A small-molecule ligand and the protein it binds are described below.
Small molecule (SMILES): O=C(O)c1ccc(O)c(F)c1

Sequence of chain 2.H:
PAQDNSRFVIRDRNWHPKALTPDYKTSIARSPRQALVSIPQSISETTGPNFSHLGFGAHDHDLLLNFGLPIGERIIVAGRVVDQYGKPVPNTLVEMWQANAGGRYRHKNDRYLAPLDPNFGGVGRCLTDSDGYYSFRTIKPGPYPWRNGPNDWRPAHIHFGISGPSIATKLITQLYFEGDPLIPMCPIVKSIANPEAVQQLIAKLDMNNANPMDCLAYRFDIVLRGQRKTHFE

Sequence of chain 2.G:
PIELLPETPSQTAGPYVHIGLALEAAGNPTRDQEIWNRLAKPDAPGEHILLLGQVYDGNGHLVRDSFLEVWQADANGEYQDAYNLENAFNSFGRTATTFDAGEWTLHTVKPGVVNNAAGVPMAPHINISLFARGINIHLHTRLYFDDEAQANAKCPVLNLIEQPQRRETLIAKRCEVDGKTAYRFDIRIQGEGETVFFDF

Binding-site contacts:
Ligand atom F3 contacts residue ARG157 of chain 2.H at 3.1 Å.
Ligand atom C2 contacts residue TYR24 of chain 2.H at 3.7 Å (hydrophobic).
Ligand atom O4 contacts residue ARG157 of chain 2.H at 2.8 Å (salt-bridge).
Ligand atom C7 contacts residue TRP149 of chain 2.H at 3.6 Å (hydrophobic).
Ligand atom C2 contacts residue ILE191 of chain 2.H at 3.3 Å (hydrophobic).
Ligand atom O4 contacts residue HIS162 of chain 2.H at 3.4 Å (h-bond).
Ligand atom C2 contacts residue GLY14 of chain 2.G at 3.7 Å.
Ligand atom C6 contacts residue PRO15 of chain 2.G at 3.4 Å (hydrophobic).
Ligand atom F3 contacts residue HIS162 of chain 2.H at 3.6 Å.
Ligand atom C7 contacts residue PRO15 of chain 2.G at 3.7 Å (hydrophobic).
Ligand atom C4 contacts residue TYR147 of chain 2.H at 2.9 Å (hydrophobic).
Ligand atom C4 contacts residue FE1 of chain 2.Y at 3.1 Å.
Ligand atom C6 contacts residue TRP149 of chain 2.H at 4.1 Å (hydrophobic).
Ligand atom O4 contacts residue HIS160 of chain 2.H at 2.9 Å (h-bond).
Ligand atom C3 contacts residue GLY14 of chain 2.G at 3.8 Å.
Ligand atom C1 contacts residue TRP149 of chain 2.H at 3.9 Å (hydrophobic).
Ligand atom C5 contacts residue FE1 of chain 2.Y at 3.8 Å.
Ligand atom C5 contacts residue TYR147 of chain 2.H at 3.0 Å (hydrophobic).
Ligand atom O1 contacts residue ARG133 of chain 2.G at 4.0 Å.
Ligand atom C1 contacts residue ILE191 of chain 2.H at 4.0 Å (hydrophobic).
Ligand atom O4 contacts residue TYR108 of chain 2.H at 3.5 Å (h-bond).
Ligand atom C4 contacts residue PRO15 of chain 2.G at 4.1 Å (hydrophobic).
Ligand atom C3 contacts residue ILE191 of chain 2.H at 3.6 Å (hydrophobic).
Ligand atom F3 contacts residue ILE191 of chain 2.H at 3.7 Å.
Ligand atom C5 contacts residue PRO15 of chain 2.G at 3.8 Å (hydrophobic).
Ligand atom C1 contacts residue PRO15 of chain 2.G at 3.3 Å (hydrophobic).
Ligand atom C3 contacts residue PRO15 of chain 2.G at 4.0 Å (hydrophobic).
Ligand atom O2 contacts residue TRP149 of chain 2.H at 3.3 Å.
Ligand atom O2 contacts residue PRO15 of chain 2.G at 4.1 Å.
Ligand atom F3 contacts residue THR12 of chain 2.G at 3.6 Å.
Ligand atom O1 contacts residue TYR24 of chain 2.H at 2.5 Å (h-bond).
Ligand atom F3 contacts residue GLY14 of chain 2.G at 3.8 Å.
Ligand atom C4 contacts residue ARG157 of chain 2.H at 3.3 Å.
Ligand atom C2 contacts residue PRO15 of chain 2.G at 3.6 Å (hydrophobic).
Ligand atom O4 contacts residue FE1 of chain 2.Y at 2.0 Å.
Ligand atom O4 contacts residue TYR147 of chain 2.H at 2.2 Å (h-bond).
Ligand atom O1 contacts residue TRP149 of chain 2.H at 3.8 Å.
Ligand atom F3 contacts residue GLN177 of chain 2.H at 3.0 Å.
Ligand atom C3 contacts residue ARG157 of chain 2.H at 3.5 Å.
Ligand atom C7 contacts residue TYR24 of chain 2.H at 3.7 Å (hydrophobic).